This small molecule binds to this protein.
Small molecule (SMILES): CC(=O)N[C@@H]1[C@@H](O)[C@H](O)[C@@H](CO)O[C@H]1O

Sequence of chain 1.D:
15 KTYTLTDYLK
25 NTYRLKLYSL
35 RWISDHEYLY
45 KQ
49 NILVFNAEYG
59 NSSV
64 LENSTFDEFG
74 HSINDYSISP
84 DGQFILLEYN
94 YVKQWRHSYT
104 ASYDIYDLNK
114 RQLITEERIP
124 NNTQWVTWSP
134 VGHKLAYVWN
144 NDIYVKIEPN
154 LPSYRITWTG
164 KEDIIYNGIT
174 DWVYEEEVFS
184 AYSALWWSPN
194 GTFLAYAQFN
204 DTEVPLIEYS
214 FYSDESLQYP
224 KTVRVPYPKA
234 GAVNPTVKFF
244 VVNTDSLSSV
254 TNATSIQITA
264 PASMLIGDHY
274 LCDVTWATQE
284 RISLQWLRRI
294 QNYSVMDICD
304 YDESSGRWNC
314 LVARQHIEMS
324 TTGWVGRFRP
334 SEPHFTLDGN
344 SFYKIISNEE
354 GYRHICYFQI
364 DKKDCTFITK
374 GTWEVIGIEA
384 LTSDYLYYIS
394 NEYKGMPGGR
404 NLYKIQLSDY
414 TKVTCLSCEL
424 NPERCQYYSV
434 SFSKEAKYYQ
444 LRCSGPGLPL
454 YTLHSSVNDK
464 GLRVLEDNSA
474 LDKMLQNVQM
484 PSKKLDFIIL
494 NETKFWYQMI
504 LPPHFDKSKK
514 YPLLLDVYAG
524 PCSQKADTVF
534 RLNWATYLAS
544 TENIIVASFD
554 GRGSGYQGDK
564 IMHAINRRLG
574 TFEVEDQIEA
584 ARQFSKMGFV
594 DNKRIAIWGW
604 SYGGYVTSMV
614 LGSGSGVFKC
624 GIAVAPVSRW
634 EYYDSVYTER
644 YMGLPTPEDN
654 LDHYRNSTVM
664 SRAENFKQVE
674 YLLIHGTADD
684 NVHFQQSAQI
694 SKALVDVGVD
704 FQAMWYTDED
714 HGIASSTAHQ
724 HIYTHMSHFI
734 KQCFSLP

Binding-site contacts:
Ligand atom C8 contacts residue ASN124 of chain 1.D at 4.2 Å.
Ligand atom C5 contacts residue ASN124 of chain 1.D at 3.7 Å.
Ligand atom C8 contacts residue ILE122 of chain 1.D at 3.3 Å (hydrophobic).
Ligand atom C2 contacts residue ASN124 of chain 1.D at 2.4 Å.
Ligand atom C1 contacts residue ASN124 of chain 1.D at 1.4 Å.
Ligand atom O7 contacts residue ASN124 of chain 1.D at 3.7 Å.
Ligand atom C7 contacts residue ARG121 of chain 1.D at 4.4 Å.
Ligand atom C8 contacts residue PRO123 of chain 1.D at 4.2 Å (hydrophobic).
Ligand atom O5 contacts residue ASN124 of chain 1.D at 2.4 Å (h-bond).
Ligand atom C8 contacts residue ARG121 of chain 1.D at 3.7 Å.
Ligand atom C3 contacts residue ASN124 of chain 1.D at 3.8 Å.
Ligand atom N2 contacts residue ASN124 of chain 1.D at 2.9 Å (h-bond).
Ligand atom C4 contacts residue ASN124 of chain 1.D at 4.2 Å.
Ligand atom C7 contacts residue ASN124 of chain 1.D at 3.3 Å.